This small molecule binds to this protein.
Small molecule (SMILES): Nc1ncnc2c1ncn2[C@@H]1O[C@H](CSSC[C@H]2O[C@@H](n3cnc4c(N)ncnc43)[C@H](O)[C@@H]2O)[C@@H](O)[C@H]1O

Sequence of chain 2.A:
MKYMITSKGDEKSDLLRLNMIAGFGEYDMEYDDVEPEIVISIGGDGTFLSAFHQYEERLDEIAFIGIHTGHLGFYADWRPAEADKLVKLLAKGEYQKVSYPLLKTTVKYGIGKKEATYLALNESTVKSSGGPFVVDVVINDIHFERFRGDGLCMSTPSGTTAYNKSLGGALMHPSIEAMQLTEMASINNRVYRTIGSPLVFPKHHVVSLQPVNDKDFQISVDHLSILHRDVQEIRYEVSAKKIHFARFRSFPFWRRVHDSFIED

Sequence of chain 3.A:
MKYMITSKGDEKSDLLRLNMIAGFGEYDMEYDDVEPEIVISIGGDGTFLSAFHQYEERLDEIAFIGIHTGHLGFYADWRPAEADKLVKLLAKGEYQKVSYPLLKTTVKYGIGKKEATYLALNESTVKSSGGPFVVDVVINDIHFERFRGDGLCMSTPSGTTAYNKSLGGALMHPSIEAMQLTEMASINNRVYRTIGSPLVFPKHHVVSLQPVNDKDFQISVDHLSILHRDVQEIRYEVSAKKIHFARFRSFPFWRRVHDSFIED

Binding-site contacts:
Ligand atom C61 contacts residue THR161 of chain 3.A at 3.5 Å.
Ligand atom O2' contacts residue GLU123 of chain 3.A at 2.6 Å (salt-bridge).
Ligand atom C22 contacts residue TYR163 of chain 3.A at 3.5 Å (hydrophobic).
Ligand atom N61 contacts residue THR161 of chain 3.A at 3.5 Å (h-bond).
Ligand atom N32 contacts residue TYR163 of chain 3.A at 3.3 Å (h-bond).
Ligand atom O3' contacts residue ASP222 of chain 3.A at 3.8 Å.
Ligand atom N61 contacts residue SER158 of chain 3.A at 3.2 Å (h-bond).
Ligand atom N12 contacts residue ILE187 of chain 2.A at 3.3 Å.
Ligand atom O2' contacts residue ASN122 of chain 3.A at 3.7 Å.
Ligand atom C2' contacts residue GLU123 of chain 3.A at 3.2 Å.
Ligand atom C51 contacts residue ASN122 of chain 3.A at 3.8 Å.
Ligand atom C21 contacts residue PHE74 of chain 3.A at 3.4 Å (hydrophobic).
Ligand atom N62 contacts residue ASP150 of chain 2.A at 3.0 Å (salt-bridge).
Ligand atom C81 contacts residue ASP45 of chain 3.A at 3.5 Å.
Ligand atom N61 contacts residue TYR75 of chain 3.A at 3.5 Å (h-bond).
Ligand atom C81 contacts residue ASN122 of chain 3.A at 3.6 Å.
Ligand atom C22 contacts residue ILE187 of chain 2.A at 3.6 Å (hydrophobic).
Ligand atom O2R contacts residue LEU72 of chain 3.A at 3.6 Å.
Ligand atom O2' contacts residue ALA162 of chain 3.A at 3.1 Å.
Ligand atom C51 contacts residue ALA162 of chain 3.A at 3.7 Å (hydrophobic).
Ligand atom O3' contacts residue ASN122 of chain 3.A at 3.0 Å (h-bond).
Ligand atom C3' contacts residue GLU123 of chain 3.A at 3.1 Å.
Ligand atom O3' contacts residue GLU123 of chain 3.A at 2.6 Å (salt-bridge).
Ligand atom N11 contacts residue THR161 of chain 3.A at 2.6 Å (h-bond).
Ligand atom N62 contacts residue ALA185 of chain 2.A at 3.1 Å (h-bond).
Ligand atom C22 contacts residue ALA162 of chain 3.A at 3.8 Å (hydrophobic).
Ligand atom O2' contacts residue TYR163 of chain 3.A at 3.4 Å (h-bond).
Ligand atom N62 contacts residue TYR163 of chain 3.A at 3.7 Å.
Ligand atom N11 contacts residue PHE74 of chain 3.A at 3.5 Å.
Ligand atom C61 contacts residue ALA162 of chain 3.A at 3.6 Å (hydrophobic).
Ligand atom O2R contacts residue ASP45 of chain 3.A at 3.3 Å (salt-bridge).
Ligand atom C21 contacts residue THR161 of chain 3.A at 3.2 Å.
Ligand atom N12 contacts residue SER166 of chain 3.A at 2.8 Å (h-bond).
Ligand atom N61 contacts residue ASN122 of chain 3.A at 3.1 Å (h-bond).
Ligand atom N32 contacts residue ALA162 of chain 3.A at 3.7 Å.
Ligand atom C62 contacts residue TYR163 of chain 3.A at 3.7 Å (hydrophobic).
Ligand atom C22 contacts residue SER166 of chain 3.A at 3.0 Å.
Ligand atom N71 contacts residue ASN122 of chain 3.A at 3.0 Å (h-bond).
Ligand atom C52 contacts residue TYR163 of chain 3.A at 3.8 Å (hydrophobic).
Ligand atom N11 contacts residue ALA162 of chain 3.A at 3.7 Å.